Binding-site contacts:
Ligand atom CA contacts residue TYR159 of chain 1.A at 3.6 Å (hydrophobic).
Ligand atom CD2 contacts residue TYR7 of chain 1.A at 3.3 Å (hydrophobic).
Ligand atom OXT contacts residue THR143 of chain 1.A at 2.7 Å (h-bond).
Ligand atom CB contacts residue ASP77 of chain 1.A at 3.6 Å.
Ligand atom N contacts residue ASP77 of chain 1.A at 2.8 Å (salt-bridge).
Ligand atom N contacts residue LYS66 of chain 1.A at 3.5 Å (salt-bridge).
Ligand atom N contacts residue TYR99 of chain 1.A at 2.9 Å (h-bond).
Ligand atom OH contacts residue GLN155 of chain 1.A at 2.9 Å (h-bond).
Ligand atom N contacts residue TYR171 of chain 1.A at 2.6 Å (h-bond).
Ligand atom N contacts residue TYR7 of chain 1.A at 3.0 Å (h-bond).
Ligand atom O contacts residue THR73 of chain 1.A at 3.5 Å (h-bond).
Ligand atom CG contacts residue GLU63 of chain 1.A at 3.4 Å.
Ligand atom O contacts residue TYR159 of chain 1.A at 2.7 Å (h-bond).
Ligand atom CD1 contacts residue LEU81 of chain 1.A at 3.3 Å (hydrophobic).
Ligand atom CA contacts residue GLU63 of chain 1.A at 3.4 Å.
Ligand atom CA contacts residue TYR171 of chain 1.A at 3.4 Å (hydrophobic).
Ligand atom O contacts residue LYS66 of chain 1.A at 3.5 Å.
Ligand atom OXT contacts residue TYR84 of chain 1.A at 2.9 Å (h-bond).
Ligand atom O contacts residue HIS70 of chain 1.A at 3.1 Å.
Ligand atom C contacts residue ASP77 of chain 1.A at 3.5 Å.
Ligand atom C contacts residue TYR7 of chain 1.A at 3.4 Å (hydrophobic).
Ligand atom CD2 contacts residue TRP147 of chain 1.A at 3.4 Å (hydrophobic).
Ligand atom CD1 contacts residue VAL67 of chain 1.A at 3.4 Å (hydrophobic).
Ligand atom CA contacts residue TYR7 of chain 1.A at 3.3 Å (hydrophobic).
Ligand atom CB contacts residue TRP167 of chain 1.A at 3.5 Å (hydrophobic).
Ligand atom CD1 contacts residue TYR116 of chain 1.A at 3.1 Å (hydrophobic).
Ligand atom CE1 contacts residue LEU156 of chain 1.A at 3.3 Å (hydrophobic).
Ligand atom OH contacts residue LEU156 of chain 1.A at 3.3 Å (h-bond).
Ligand atom N contacts residue GLU63 of chain 1.A at 2.8 Å (salt-bridge).
Ligand atom CD1 contacts residue GLU63 of chain 1.A at 3.6 Å.
Ligand atom O contacts residue LYS66 of chain 1.A at 2.7 Å (salt-bridge).
Ligand atom CB contacts residue TYR99 of chain 1.A at 3.4 Å (hydrophobic).
Ligand atom CD2 contacts residue TYR159 of chain 1.A at 3.5 Å (hydrophobic).
Ligand atom CD1 contacts residue MET45 of chain 1.A at 3.5 Å (hydrophobic).
Ligand atom CA contacts residue ASP77 of chain 1.A at 3.4 Å.
Ligand atom CB contacts residue GLU63 of chain 1.A at 3.6 Å.
Ligand atom CE2 contacts residue TYR159 of chain 1.A at 3.5 Å (hydrophobic).
Ligand atom CD1 contacts residue LEU156 of chain 1.A at 3.5 Å (hydrophobic).
Ligand atom CD2 contacts residue PHE9 of chain 1.A at 3.5 Å (hydrophobic).
Ligand atom O contacts residue TRP147 of chain 1.A at 2.9 Å (h-bond).

A small-molecule ligand and the protein it binds are described below.
Small molecule (SMILES): CC(C)C[C@H](NC(=O)[C@H](C)NC(=O)[C@H](C)NC(=O)[C@H](C)NC(=O)[C@@H](NC(=O)[C@H](CC(N)=O)NC(=O)[C@H](Cc1ccc(O)cc1)NC(=O)[C@H](CC(C)C)NC(=O)[C@H](C)N)[C@@H](C)O)C(=O)O

Sequence of chain 1.A:
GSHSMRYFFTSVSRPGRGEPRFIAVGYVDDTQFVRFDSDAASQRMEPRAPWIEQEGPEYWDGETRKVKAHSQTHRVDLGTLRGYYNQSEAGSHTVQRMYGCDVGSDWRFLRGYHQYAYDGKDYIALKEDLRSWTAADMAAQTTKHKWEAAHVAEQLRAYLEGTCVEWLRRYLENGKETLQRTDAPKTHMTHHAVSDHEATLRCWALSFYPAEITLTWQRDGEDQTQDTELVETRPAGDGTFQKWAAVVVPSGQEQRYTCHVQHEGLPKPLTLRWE